A small-molecule ligand and the protein it binds are described below.
Small molecule (SMILES): CC(C)(C)C(=O)N[C@@H](C(=O)NO)c1ccc(Br)cc1

Sequence of chain 1.F:
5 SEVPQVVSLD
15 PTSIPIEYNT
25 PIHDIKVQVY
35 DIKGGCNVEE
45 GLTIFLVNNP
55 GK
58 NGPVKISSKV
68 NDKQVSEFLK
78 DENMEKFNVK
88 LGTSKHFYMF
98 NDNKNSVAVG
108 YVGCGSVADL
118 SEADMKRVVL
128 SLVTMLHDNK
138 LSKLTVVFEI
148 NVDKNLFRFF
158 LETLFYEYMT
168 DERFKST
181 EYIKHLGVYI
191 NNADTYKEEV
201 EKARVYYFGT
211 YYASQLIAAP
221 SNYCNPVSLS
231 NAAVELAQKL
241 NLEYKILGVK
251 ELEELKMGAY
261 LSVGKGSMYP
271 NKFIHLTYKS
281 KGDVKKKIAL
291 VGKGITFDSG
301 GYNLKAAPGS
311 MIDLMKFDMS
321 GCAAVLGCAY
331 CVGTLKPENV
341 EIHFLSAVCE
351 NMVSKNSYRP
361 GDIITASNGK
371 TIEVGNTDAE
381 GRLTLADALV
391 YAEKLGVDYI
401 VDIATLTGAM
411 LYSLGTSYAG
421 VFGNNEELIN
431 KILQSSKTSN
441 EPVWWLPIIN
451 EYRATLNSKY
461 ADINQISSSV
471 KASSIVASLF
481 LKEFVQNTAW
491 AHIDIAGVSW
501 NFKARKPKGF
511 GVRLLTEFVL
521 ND

Binding-site contacts:
Ligand atom CAJ contacts residue GLY408 of chain 1.F at 3.4 Å.
Ligand atom OAF contacts residue ASP378 of chain 1.F at 3.0 Å (salt-bridge).
Ligand atom C contacts residue LEU406 of chain 1.F at 3.4 Å (hydrophobic).
Ligand atom NAL contacts residue ZN1 of chain 1.XA at 3.2 Å.
Ligand atom CAJ contacts residue THR407 of chain 1.F at 3.7 Å.
Ligand atom OAF contacts residue ASP298 of chain 1.F at 3.3 Å (salt-bridge).
Ligand atom N contacts residue ASP378 of chain 1.F at 3.6 Å.
Ligand atom O contacts residue ASP298 of chain 1.F at 2.9 Å (salt-bridge).
Ligand atom OAE contacts residue GLY408 of chain 1.F at 3.6 Å (h-bond).
Ligand atom C contacts residue ZN1 of chain 1.YA at 2.9 Å.
Ligand atom BRG contacts residue MET311 of chain 1.F at 3.5 Å.
Ligand atom OAF contacts residue GLU380 of chain 1.F at 2.8 Å (salt-bridge).
Ligand atom OAE contacts residue THR407 of chain 1.F at 3.8 Å.
Ligand atom O contacts residue ZN1 of chain 1.XA at 3.6 Å.
Ligand atom CAC contacts residue ASP378 of chain 1.F at 3.2 Å.
Ligand atom NAL contacts residue ZN1 of chain 1.YA at 2.9 Å.
Ligand atom CAH contacts residue PHE317 of chain 1.F at 3.8 Å (hydrophobic).
Ligand atom CA contacts residue LEU406 of chain 1.F at 3.2 Å (hydrophobic).
Ligand atom CAI contacts residue GLY408 of chain 1.F at 3.9 Å.
Ligand atom NAL contacts residue LYS293 of chain 1.F at 3.9 Å.
Ligand atom C contacts residue ASP298 of chain 1.F at 3.8 Å.
Ligand atom C contacts residue ASP378 of chain 1.F at 3.6 Å.
Ligand atom OAF contacts residue ZN1 of chain 1.YA at 2.2 Å.
Ligand atom NAL contacts residue CO31 of chain 1.ZA at 2.6 Å (h-bond).
Ligand atom C contacts residue ZN1 of chain 1.XA at 3.8 Å.
Ligand atom CAH contacts residue GLY408 of chain 1.F at 3.7 Å.
Ligand atom NAL contacts residue LEU406 of chain 1.F at 2.8 Å (h-bond).
Ligand atom CAJ contacts residue THR405 of chain 1.F at 3.8 Å.
Ligand atom O contacts residue ZN1 of chain 1.YA at 2.4 Å.
Ligand atom CAQ contacts residue LEU406 of chain 1.F at 3.8 Å (hydrophobic).
Ligand atom CAQ contacts residue GLY408 of chain 1.F at 3.5 Å.
Ligand atom CAP contacts residue GLY408 of chain 1.F at 3.7 Å.
Ligand atom O contacts residue LYS305 of chain 1.F at 3.1 Å (salt-bridge).
Ligand atom CAH contacts residue ALA496 of chain 1.F at 3.8 Å (hydrophobic).
Ligand atom CAJ contacts residue LEU406 of chain 1.F at 3.5 Å (hydrophobic).
Ligand atom NAL contacts residue ASP378 of chain 1.F at 3.2 Å (salt-bridge).
Ligand atom OAF contacts residue CO31 of chain 1.ZA at 2.4 Å (h-bond).
Ligand atom O contacts residue ASP378 of chain 1.F at 3.3 Å (salt-bridge).
Ligand atom OAF contacts residue LYS293 of chain 1.F at 3.2 Å (salt-bridge).
Ligand atom OAF contacts residue ZN1 of chain 1.XA at 2.2 Å.